The protein below binds the small molecule below.
Small molecule (SMILES): CC(=O)N[C@H]1[C@H](O[C@H]2[C@H](O)[C@@H](NC(C)=O)CO[C@@H]2CO)O[C@H](CO)[C@@H](O)[C@@H]1O

Binding-site contacts:
Ligand atom C3 contacts residue ASN1134 of chain 1.B at 3.8 Å.
Ligand atom C8 contacts residue ASN1134 of chain 1.B at 4.3 Å.
Ligand atom C4 contacts residue ASN1134 of chain 1.B at 4.2 Å.
Ligand atom C5 contacts residue ASN1134 of chain 1.B at 3.6 Å.
Ligand atom C6 contacts residue ASN1134 of chain 1.B at 4.5 Å.
Ligand atom O5 contacts residue ASN1134 of chain 1.B at 2.3 Å (h-bond).
Ligand atom O7 contacts residue ASN1134 of chain 1.B at 2.9 Å (h-bond).
Ligand atom C7 contacts residue ASN1134 of chain 1.B at 3.1 Å.
Ligand atom C2 contacts residue ASN1134 of chain 1.B at 2.5 Å.
Ligand atom C1 contacts residue ASN1134 of chain 1.B at 1.4 Å.
Ligand atom N2 contacts residue ASN1134 of chain 1.B at 2.9 Å (h-bond).

Sequence of chain 1.B:
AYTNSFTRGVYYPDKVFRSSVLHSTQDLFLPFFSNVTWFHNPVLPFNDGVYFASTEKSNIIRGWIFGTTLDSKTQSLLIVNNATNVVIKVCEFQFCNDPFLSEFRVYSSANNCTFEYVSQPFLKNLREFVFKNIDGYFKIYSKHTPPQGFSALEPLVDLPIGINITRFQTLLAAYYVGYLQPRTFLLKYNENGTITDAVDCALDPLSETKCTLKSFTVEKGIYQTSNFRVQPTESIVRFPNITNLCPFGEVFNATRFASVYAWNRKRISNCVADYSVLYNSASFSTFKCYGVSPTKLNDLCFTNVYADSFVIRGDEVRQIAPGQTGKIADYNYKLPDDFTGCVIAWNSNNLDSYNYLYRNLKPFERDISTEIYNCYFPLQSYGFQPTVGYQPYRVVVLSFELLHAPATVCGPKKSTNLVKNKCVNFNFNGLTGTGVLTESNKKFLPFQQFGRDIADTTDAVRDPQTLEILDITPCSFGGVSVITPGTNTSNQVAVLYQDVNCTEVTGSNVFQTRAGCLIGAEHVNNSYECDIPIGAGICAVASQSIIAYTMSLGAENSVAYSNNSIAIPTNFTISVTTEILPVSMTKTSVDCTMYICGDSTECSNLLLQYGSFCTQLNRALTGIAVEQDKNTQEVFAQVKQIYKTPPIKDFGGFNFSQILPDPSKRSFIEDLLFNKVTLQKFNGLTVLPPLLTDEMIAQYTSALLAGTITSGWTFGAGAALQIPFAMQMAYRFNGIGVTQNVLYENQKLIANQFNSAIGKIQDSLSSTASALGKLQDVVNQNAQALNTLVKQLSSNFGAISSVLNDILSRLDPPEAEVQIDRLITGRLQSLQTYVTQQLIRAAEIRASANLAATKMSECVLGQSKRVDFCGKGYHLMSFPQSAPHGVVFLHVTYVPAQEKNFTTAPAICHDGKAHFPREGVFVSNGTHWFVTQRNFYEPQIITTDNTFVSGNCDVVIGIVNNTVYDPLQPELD